This small molecule binds to this protein.
Small molecule (SMILES): CC(=O)N[C@@H]1[C@@H](O)[C@H](O)[C@@H](CO)O[C@H]1O

Sequence of chain 1.A:
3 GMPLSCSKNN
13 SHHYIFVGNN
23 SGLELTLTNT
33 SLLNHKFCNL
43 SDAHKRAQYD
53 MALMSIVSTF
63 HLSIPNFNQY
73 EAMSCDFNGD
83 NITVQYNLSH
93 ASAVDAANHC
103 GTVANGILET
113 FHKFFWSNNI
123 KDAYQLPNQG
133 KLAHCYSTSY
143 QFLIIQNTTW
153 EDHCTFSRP

Binding-site contacts:
Ligand atom C7 contacts residue ASN31 of chain 1.A at 3.4 Å.
Ligand atom O7 contacts residue ASN31 of chain 1.A at 3.5 Å (h-bond).
Ligand atom N2 contacts residue SER141 of chain 1.A at 4.0 Å.
Ligand atom C5 contacts residue SER141 of chain 1.A at 3.5 Å.
Ligand atom O5 contacts residue ASN31 of chain 1.A at 2.4 Å (h-bond).
Ligand atom O3 contacts residue SER141 of chain 1.A at 3.8 Å.
Ligand atom C2 contacts residue SER141 of chain 1.A at 4.1 Å.
Ligand atom C8 contacts residue ASN31 of chain 1.A at 4.5 Å.
Ligand atom N2 contacts residue ASN31 of chain 1.A at 2.9 Å (h-bond).
Ligand atom O5 contacts residue SER141 of chain 1.A at 3.9 Å.
Ligand atom C5 contacts residue ASN31 of chain 1.A at 3.7 Å.
Ligand atom O7 contacts residue ASN11 of chain 1.A at 4.0 Å.
Ligand atom C4 contacts residue ASN31 of chain 1.A at 4.2 Å.
Ligand atom C8 contacts residue TYR142 of chain 1.A at 3.7 Å (hydrophobic).
Ligand atom C1 contacts residue ASN31 of chain 1.A at 1.4 Å.
Ligand atom C4 contacts residue SER141 of chain 1.A at 4.2 Å.
Ligand atom O4 contacts residue SER141 of chain 1.A at 3.9 Å.
Ligand atom C5 contacts residue GLN143 of chain 1.A at 3.7 Å.
Ligand atom C6 contacts residue GLN143 of chain 1.A at 3.5 Å.
Ligand atom C1 contacts residue GLN143 of chain 1.A at 3.7 Å.
Ligand atom C3 contacts residue ASN31 of chain 1.A at 3.8 Å.
Ligand atom C3 contacts residue SER141 of chain 1.A at 3.5 Å.
Ligand atom C1 contacts residue SER141 of chain 1.A at 3.5 Å.
Ligand atom O5 contacts residue GLN143 of chain 1.A at 2.9 Å (h-bond).
Ligand atom C2 contacts residue ASN31 of chain 1.A at 2.5 Å.
Ligand atom C8 contacts residue ASN11 of chain 1.A at 3.6 Å.